Binding-site contacts:
Ligand atom N2 contacts residue THR156 of chain 1.B at 3.5 Å.
Ligand atom O5 contacts residue THR156 of chain 1.B at 3.8 Å.
Ligand atom C6 contacts residue SER151 of chain 1.B at 4.2 Å.
Ligand atom C7 contacts residue ASN154 of chain 1.B at 3.3 Å.
Ligand atom O7 contacts residue ASN154 of chain 1.B at 2.9 Å (h-bond).
Ligand atom C2 contacts residue THR156 of chain 1.B at 4.1 Å.
Ligand atom C5 contacts residue ASN154 of chain 1.B at 3.6 Å.
Ligand atom C6 contacts residue ASN154 of chain 1.B at 4.5 Å.
Ligand atom O6 contacts residue GLU147 of chain 1.B at 2.9 Å (salt-bridge).
Ligand atom C6 contacts residue ASN150 of chain 1.B at 4.5 Å.
Ligand atom O6 contacts residue ASN150 of chain 1.B at 4.0 Å.
Ligand atom C5 contacts residue THR156 of chain 1.B at 3.9 Å.
Ligand atom O5 contacts residue SER151 of chain 1.B at 4.5 Å.
Ligand atom C6 contacts residue GLU147 of chain 1.B at 3.2 Å.
Ligand atom O7 contacts residue THR156 of chain 1.B at 4.5 Å.
Ligand atom N2 contacts residue ASN154 of chain 1.B at 3.1 Å (h-bond).
Ligand atom O5 contacts residue ASN150 of chain 1.B at 4.5 Å.
Ligand atom C3 contacts residue ASN154 of chain 1.B at 3.9 Å.
Ligand atom C1 contacts residue ASN154 of chain 1.B at 1.4 Å.
Ligand atom C1 contacts residue THR156 of chain 1.B at 3.6 Å.
Ligand atom O5 contacts residue ASN154 of chain 1.B at 2.4 Å (h-bond).
Ligand atom C2 contacts residue ASN154 of chain 1.B at 2.6 Å.
Ligand atom C4 contacts residue ASN154 of chain 1.B at 4.3 Å.
Ligand atom C7 contacts residue THR156 of chain 1.B at 3.8 Å.
Ligand atom C8 contacts residue THR156 of chain 1.B at 4.1 Å.

Sequence of chain 1.B:
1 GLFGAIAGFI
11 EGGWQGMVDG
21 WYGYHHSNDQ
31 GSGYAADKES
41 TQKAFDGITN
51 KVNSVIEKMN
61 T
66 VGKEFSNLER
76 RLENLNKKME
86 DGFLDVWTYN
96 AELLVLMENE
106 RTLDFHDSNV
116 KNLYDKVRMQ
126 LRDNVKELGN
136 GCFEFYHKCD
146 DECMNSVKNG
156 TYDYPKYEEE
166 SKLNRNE

The small molecule below binds the protein below.
Small molecule (SMILES): CC(=O)N[C@@H]1[C@@H](O)[C@H](O)[C@@H](CO)O[C@H]1O